Binding-site contacts:
Ligand atom N2 contacts residue ASN5 of chain 1.F at 2.9 Å (h-bond).
Ligand atom C8 contacts residue CYS3 of chain 1.F at 3.1 Å (hydrophobic).
Ligand atom O7 contacts residue ASN58 of chain 1.A at 3.1 Å (h-bond).
Ligand atom C8 contacts residue ASN57 of chain 1.A at 3.5 Å.
Ligand atom C3 contacts residue ASN5 of chain 1.F at 3.8 Å.
Ligand atom C2 contacts residue SER56 of chain 1.A at 4.2 Å.
Ligand atom C7 contacts residue GLN2 of chain 1.F at 3.6 Å.
Ligand atom C1 contacts residue ASN5 of chain 1.F at 1.4 Å.
Ligand atom N2 contacts residue SER56 of chain 1.A at 4.2 Å.
Ligand atom C8 contacts residue ASN58 of chain 1.A at 3.8 Å.
Ligand atom C4 contacts residue ASN5 of chain 1.F at 4.3 Å.
Ligand atom O5 contacts residue ASN5 of chain 1.F at 2.4 Å (h-bond).
Ligand atom N2 contacts residue CYS3 of chain 1.F at 3.0 Å (h-bond).
Ligand atom C7 contacts residue ASN5 of chain 1.F at 3.9 Å.
Ligand atom C2 contacts residue CYS3 of chain 1.F at 4.2 Å (hydrophobic).
Ligand atom O7 contacts residue ASN57 of chain 1.A at 4.0 Å.
Ligand atom C7 contacts residue CYS3 of chain 1.F at 3.5 Å (hydrophobic).
Ligand atom C7 contacts residue ASN58 of chain 1.A at 3.9 Å.
Ligand atom C1 contacts residue SER56 of chain 1.A at 4.0 Å.
Ligand atom C2 contacts residue ASN5 of chain 1.F at 2.5 Å.
Ligand atom N2 contacts residue GLN2 of chain 1.F at 4.4 Å.
Ligand atom O3 contacts residue GLN2 of chain 1.F at 3.8 Å.
Ligand atom C7 contacts residue SER56 of chain 1.A at 4.4 Å.
Ligand atom C7 contacts residue ASN57 of chain 1.A at 3.9 Å.
Ligand atom O7 contacts residue GLN2 of chain 1.F at 3.3 Å (h-bond).
Ligand atom O7 contacts residue ASN5 of chain 1.F at 4.5 Å.
Ligand atom C1 contacts residue CYS3 of chain 1.F at 4.4 Å (hydrophobic).
Ligand atom C5 contacts residue ASN5 of chain 1.F at 3.7 Å.
Ligand atom C8 contacts residue GLN2 of chain 1.F at 3.7 Å.
Ligand atom C8 contacts residue PHE59 of chain 1.A at 4.1 Å (hydrophobic).
Ligand atom N2 contacts residue ASN57 of chain 1.A at 3.8 Å.

Sequence of chain 1.F:
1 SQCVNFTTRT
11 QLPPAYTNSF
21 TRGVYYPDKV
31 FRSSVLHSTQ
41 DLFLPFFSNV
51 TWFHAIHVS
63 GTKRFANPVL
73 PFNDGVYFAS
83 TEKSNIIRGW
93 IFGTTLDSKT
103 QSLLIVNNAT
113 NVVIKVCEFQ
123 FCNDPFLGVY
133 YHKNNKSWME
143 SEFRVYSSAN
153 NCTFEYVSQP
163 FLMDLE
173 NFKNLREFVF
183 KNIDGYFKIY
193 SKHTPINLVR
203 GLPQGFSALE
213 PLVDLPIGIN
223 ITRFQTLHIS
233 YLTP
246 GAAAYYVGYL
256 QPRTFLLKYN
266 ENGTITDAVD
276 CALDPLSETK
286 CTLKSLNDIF

The small molecule below binds the protein below.
Small molecule (SMILES): CC(=O)N[C@H]1[C@H](O[C@H]2[C@H](O)[C@@H](NC(C)=O)CO[C@@H]2CO)O[C@H](CO)[C@@H](O)[C@@H]1O

Sequence of chain 1.A:
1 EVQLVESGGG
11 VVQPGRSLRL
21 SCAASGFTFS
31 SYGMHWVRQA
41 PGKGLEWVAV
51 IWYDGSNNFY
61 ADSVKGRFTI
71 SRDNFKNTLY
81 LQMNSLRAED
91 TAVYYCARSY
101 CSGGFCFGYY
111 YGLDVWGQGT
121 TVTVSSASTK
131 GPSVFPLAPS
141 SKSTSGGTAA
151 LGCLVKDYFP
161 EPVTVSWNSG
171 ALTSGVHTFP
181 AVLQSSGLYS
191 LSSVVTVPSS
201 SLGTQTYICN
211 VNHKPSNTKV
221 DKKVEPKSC